Sequence of chain 1.C:
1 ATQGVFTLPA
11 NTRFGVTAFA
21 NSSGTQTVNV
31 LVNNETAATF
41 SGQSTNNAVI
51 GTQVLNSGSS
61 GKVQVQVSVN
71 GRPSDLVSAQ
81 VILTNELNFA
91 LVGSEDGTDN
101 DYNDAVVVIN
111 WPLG

This small molecule binds to this protein.
Small molecule (SMILES): CO[C@H]1O[C@H](CO)[C@@H](O)[C@H](O)[C@@H]1O

Binding-site contacts:
Ligand atom O3 contacts residue CA1 of chain 1.T at 2.6 Å.
Ligand atom O2 contacts residue ASN21 of chain 1.D at 3.0 Å (h-bond).
Ligand atom C6 contacts residue ASP96 of chain 1.D at 3.3 Å.
Ligand atom C4 contacts residue SER22 of chain 1.D at 4.0 Å.
Ligand atom O2 contacts residue ASP104 of chain 1.D at 3.8 Å.
Ligand atom O4 contacts residue DH61 of chain 1.W at 3.8 Å.
Ligand atom C6 contacts residue SER22 of chain 1.D at 3.4 Å.
Ligand atom C3 contacts residue CA1 of chain 1.U at 3.4 Å.
Ligand atom C3 contacts residue ASP104 of chain 1.D at 3.7 Å.
Ligand atom O4 contacts residue CA1 of chain 1.T at 2.6 Å.
Ligand atom C5 contacts residue DH61 of chain 1.W at 2.5 Å.
Ligand atom O3 contacts residue ASP99 of chain 1.D at 2.6 Å (salt-bridge).
Ligand atom O4 contacts residue ASP99 of chain 1.D at 3.8 Å.
Ligand atom O3 contacts residue ASP104 of chain 1.D at 3.0 Å (salt-bridge).
Ligand atom O2 contacts residue SER22 of chain 1.D at 3.3 Å.
Ligand atom O3 contacts residue ASP101 of chain 1.D at 2.9 Å (salt-bridge).
Ligand atom C4 contacts residue ASP104 of chain 1.D at 3.3 Å.
Ligand atom C3 contacts residue CA1 of chain 1.T at 3.4 Å.
Ligand atom O4 contacts residue GLU95 of chain 1.D at 3.4 Å (salt-bridge).
Ligand atom C4 contacts residue CA1 of chain 1.U at 3.9 Å.
Ligand atom O5 contacts residue SER23 of chain 1.D at 3.0 Å (h-bond).
Ligand atom C5 contacts residue ASP96 of chain 1.D at 4.0 Å.
Ligand atom O5 contacts residue DH61 of chain 1.W at 3.1 Å (h-bond).
Ligand atom C4 contacts residue CA1 of chain 1.T at 3.4 Å.
Ligand atom C3 contacts residue ASP99 of chain 1.D at 3.1 Å.
Ligand atom C4 contacts residue ASP96 of chain 1.D at 3.5 Å.
Ligand atom O3 contacts residue CA1 of chain 1.U at 2.4 Å.
Ligand atom O4 contacts residue ASP104 of chain 1.D at 3.3 Å (salt-bridge).
Ligand atom O2 contacts residue CA1 of chain 1.U at 2.5 Å.
Ligand atom C5 contacts residue SER22 of chain 1.D at 4.0 Å.
Ligand atom C2 contacts residue ASP99 of chain 1.D at 4.0 Å.
Ligand atom C6 contacts residue SER23 of chain 1.D at 3.5 Å.
Ligand atom O5 contacts residue SER22 of chain 1.D at 3.8 Å.
Ligand atom C2 contacts residue CA1 of chain 1.U at 3.4 Å.
Ligand atom C1 contacts residue SER23 of chain 1.D at 3.8 Å.
Ligand atom O4 contacts residue ASP96 of chain 1.D at 2.6 Å (salt-bridge).
Ligand atom C4 contacts residue DH61 of chain 1.W at 3.8 Å.
Ligand atom O2 contacts residue GLY114 of chain 1.C at 2.6 Å (h-bond).
Ligand atom C6 contacts residue DH61 of chain 1.W at 1.4 Å.
Ligand atom C2 contacts residue GLY114 of chain 1.C at 3.4 Å.

Sequence of chain 1.D:
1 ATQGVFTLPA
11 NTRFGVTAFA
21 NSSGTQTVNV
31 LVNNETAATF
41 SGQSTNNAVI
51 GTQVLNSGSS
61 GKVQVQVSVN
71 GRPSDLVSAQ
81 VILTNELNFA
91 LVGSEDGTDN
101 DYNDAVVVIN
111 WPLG